Binding-site contacts:
Ligand atom C8 contacts residue ASP118 of chain 20.B at 3.8 Å.
Ligand atom C27 contacts residue PHE294 of chain 18.B at 4.1 Å (hydrophobic).
Ligand atom O1 contacts residue ASP295 of chain 18.B at 3.7 Å.
Ligand atom C16 contacts residue ARG306 of chain 18.B at 3.6 Å.
Ligand atom O3 contacts residue ARG306 of chain 18.B at 3.2 Å (salt-bridge).
Ligand atom C19 contacts residue GLU125 of chain 20.B at 3.7 Å.
Ligand atom C17 contacts residue LYS122 of chain 20.B at 3.6 Å.
Ligand atom C6 contacts residue ASP118 of chain 20.B at 3.2 Å.
Ligand atom C26 contacts residue TYR310 of chain 18.B at 3.8 Å (hydrophobic).
Ligand atom O24 contacts residue PHE294 of chain 18.B at 2.9 Å (h-bond).
Ligand atom C10 contacts residue GLU125 of chain 20.B at 3.8 Å.
Ligand atom O11 contacts residue GLU125 of chain 20.B at 2.8 Å (salt-bridge).
Ligand atom C23 contacts residue PHE294 of chain 18.B at 3.6 Å (hydrophobic).
Ligand atom O24 contacts residue TYR310 of chain 18.B at 2.8 Å (h-bond).
Ligand atom O8 contacts residue ASP118 of chain 20.B at 2.7 Å (salt-bridge).
Ligand atom C18 contacts residue GLU125 of chain 20.B at 3.3 Å.
Ligand atom C27 contacts residue VAL333 of chain 18.B at 3.8 Å (hydrophobic).
Ligand atom C5 contacts residue LYS297 of chain 18.B at 3.7 Å.
Ligand atom C19 contacts residue LYS122 of chain 20.B at 3.8 Å.
Ligand atom O7 contacts residue LYS297 of chain 18.B at 3.7 Å.
Ligand atom C2 contacts residue ASP295 of chain 18.B at 3.4 Å.
Ligand atom O7 contacts residue ASP118 of chain 20.B at 3.6 Å.
Ligand atom C7 contacts residue LYS297 of chain 18.B at 3.5 Å.
Ligand atom C26 contacts residue PHE294 of chain 18.B at 3.9 Å (hydrophobic).
Ligand atom C24 contacts residue TYR310 of chain 18.B at 3.6 Å (hydrophobic).
Ligand atom O1 contacts residue PHE294 of chain 18.B at 3.3 Å (h-bond).
Ligand atom O2 contacts residue ARG306 of chain 18.B at 3.7 Å.
Ligand atom C1 contacts residue ASP295 of chain 18.B at 4.0 Å.
Ligand atom O1 contacts residue ALA296 of chain 18.B at 3.3 Å (h-bond).
Ligand atom C18 contacts residue ARG121 of chain 20.B at 4.1 Å.
Ligand atom C20 contacts residue PHE294 of chain 18.B at 3.9 Å (hydrophobic).
Ligand atom O2 contacts residue ASP295 of chain 18.B at 2.8 Å (salt-bridge).
Ligand atom O91 contacts residue ASP295 of chain 18.B at 3.6 Å.
Ligand atom C24 contacts residue PHE294 of chain 18.B at 3.5 Å (hydrophobic).
Ligand atom C7 contacts residue ASP118 of chain 20.B at 4.1 Å.
Ligand atom C27 contacts residue PHE341 of chain 18.B at 4.0 Å (hydrophobic).
Ligand atom C11 contacts residue GLU125 of chain 20.B at 3.9 Å.
Ligand atom O2 contacts residue ALA296 of chain 18.B at 3.7 Å.
Ligand atom C22 contacts residue TYR340 of chain 18.B at 4.1 Å (hydrophobic).
Ligand atom C6 contacts residue LYS297 of chain 18.B at 2.9 Å.

Sequence of chain 18.B:
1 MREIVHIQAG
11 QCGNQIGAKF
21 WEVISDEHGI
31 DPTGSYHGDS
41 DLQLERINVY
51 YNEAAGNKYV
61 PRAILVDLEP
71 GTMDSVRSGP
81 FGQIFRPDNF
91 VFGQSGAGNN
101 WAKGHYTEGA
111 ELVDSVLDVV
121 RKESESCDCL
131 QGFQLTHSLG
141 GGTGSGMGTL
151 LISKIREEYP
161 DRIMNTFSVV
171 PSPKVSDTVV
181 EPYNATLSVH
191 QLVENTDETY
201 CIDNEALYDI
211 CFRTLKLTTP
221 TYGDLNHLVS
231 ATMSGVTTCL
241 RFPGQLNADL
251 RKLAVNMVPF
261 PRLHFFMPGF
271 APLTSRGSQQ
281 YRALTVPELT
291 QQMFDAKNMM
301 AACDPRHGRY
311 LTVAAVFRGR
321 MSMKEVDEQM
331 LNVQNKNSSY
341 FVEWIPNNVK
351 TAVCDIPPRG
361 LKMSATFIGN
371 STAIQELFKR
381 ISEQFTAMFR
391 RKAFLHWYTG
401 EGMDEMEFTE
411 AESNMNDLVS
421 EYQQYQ

A protein and the small-molecule ligand that binds it are described below.
Small molecule (SMILES): CC[C@H](/C=C(/C)[C@@H]1C[C@@H](OC)C[C@H](O)C(C)(C)[C@@]2(O)O[C@@H](C[C@@H](OC)[C@H](O)C(=O)O1)C[C@@H](OC)[C@H]2O)CO

Sequence of chain 20.B:
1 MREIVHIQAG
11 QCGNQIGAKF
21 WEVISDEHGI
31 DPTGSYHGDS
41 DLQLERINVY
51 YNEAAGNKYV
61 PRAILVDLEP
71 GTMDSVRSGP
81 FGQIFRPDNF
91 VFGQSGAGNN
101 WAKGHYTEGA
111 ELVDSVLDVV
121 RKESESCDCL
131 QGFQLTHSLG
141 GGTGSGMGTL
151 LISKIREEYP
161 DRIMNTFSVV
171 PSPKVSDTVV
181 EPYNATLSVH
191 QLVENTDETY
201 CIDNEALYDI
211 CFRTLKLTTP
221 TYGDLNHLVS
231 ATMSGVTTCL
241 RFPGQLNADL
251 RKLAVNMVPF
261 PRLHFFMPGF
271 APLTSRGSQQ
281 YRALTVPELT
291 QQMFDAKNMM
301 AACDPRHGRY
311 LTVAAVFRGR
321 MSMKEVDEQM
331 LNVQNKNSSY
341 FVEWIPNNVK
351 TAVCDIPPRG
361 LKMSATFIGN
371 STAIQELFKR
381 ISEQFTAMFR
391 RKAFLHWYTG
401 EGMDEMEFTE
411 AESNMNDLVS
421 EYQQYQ